Sequence of chain 1.B:
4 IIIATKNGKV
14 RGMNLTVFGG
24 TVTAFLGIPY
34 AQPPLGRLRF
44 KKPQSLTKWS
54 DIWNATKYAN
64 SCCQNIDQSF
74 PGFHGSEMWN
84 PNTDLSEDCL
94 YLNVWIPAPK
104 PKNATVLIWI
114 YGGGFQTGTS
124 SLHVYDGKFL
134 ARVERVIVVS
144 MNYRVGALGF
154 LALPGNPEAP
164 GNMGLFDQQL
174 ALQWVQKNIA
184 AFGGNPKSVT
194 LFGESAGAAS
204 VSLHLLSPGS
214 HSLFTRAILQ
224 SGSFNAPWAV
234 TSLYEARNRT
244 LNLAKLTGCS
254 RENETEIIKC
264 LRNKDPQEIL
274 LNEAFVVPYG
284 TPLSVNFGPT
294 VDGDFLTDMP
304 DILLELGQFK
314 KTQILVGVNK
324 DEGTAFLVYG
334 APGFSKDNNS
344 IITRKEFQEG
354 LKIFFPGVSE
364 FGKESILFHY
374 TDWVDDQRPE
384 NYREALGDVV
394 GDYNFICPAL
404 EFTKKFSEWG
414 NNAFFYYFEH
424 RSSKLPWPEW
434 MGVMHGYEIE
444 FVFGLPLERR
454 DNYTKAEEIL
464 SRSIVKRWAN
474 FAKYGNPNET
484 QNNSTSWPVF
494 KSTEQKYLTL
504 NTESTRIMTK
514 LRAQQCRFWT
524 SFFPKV

A protein and the small-molecule ligand that binds it are described below.
Small molecule (SMILES): CC(=O)N[C@@H]1[C@@H](O)[C@H](O)[C@@H](CO)O[C@H]1O

Binding-site contacts:
Ligand atom O4 contacts residue TYR477 of chain 1.B at 4.0 Å.
Ligand atom C1 contacts residue TYR477 of chain 1.B at 4.0 Å (hydrophobic).
Ligand atom C7 contacts residue ASN481 of chain 1.B at 3.8 Å.
Ligand atom O7 contacts residue THR483 of chain 1.B at 2.8 Å.
Ligand atom C6 contacts residue TYR477 of chain 1.B at 4.2 Å (hydrophobic).
Ligand atom C2 contacts residue ASN481 of chain 1.B at 2.4 Å.
Ligand atom O5 contacts residue TYR477 of chain 1.B at 4.1 Å.
Ligand atom C4 contacts residue ASN481 of chain 1.B at 4.3 Å.
Ligand atom O5 contacts residue ASN481 of chain 1.B at 2.4 Å (h-bond).
Ligand atom C5 contacts residue ASN481 of chain 1.B at 3.7 Å.
Ligand atom O7 contacts residue GLU482 of chain 1.B at 4.3 Å.
Ligand atom C3 contacts residue TYR477 of chain 1.B at 4.1 Å (hydrophobic).
Ligand atom N2 contacts residue ASN481 of chain 1.B at 2.6 Å (h-bond).
Ligand atom C5 contacts residue TYR477 of chain 1.B at 3.6 Å (hydrophobic).
Ligand atom C1 contacts residue ASN481 of chain 1.B at 1.4 Å.
Ligand atom C4 contacts residue TYR477 of chain 1.B at 4.3 Å (hydrophobic).
Ligand atom O7 contacts residue ASN481 of chain 1.B at 4.2 Å.
Ligand atom C3 contacts residue ASN481 of chain 1.B at 3.7 Å.
Ligand atom C7 contacts residue THR483 of chain 1.B at 3.9 Å.